Sequence of chain 2.B:
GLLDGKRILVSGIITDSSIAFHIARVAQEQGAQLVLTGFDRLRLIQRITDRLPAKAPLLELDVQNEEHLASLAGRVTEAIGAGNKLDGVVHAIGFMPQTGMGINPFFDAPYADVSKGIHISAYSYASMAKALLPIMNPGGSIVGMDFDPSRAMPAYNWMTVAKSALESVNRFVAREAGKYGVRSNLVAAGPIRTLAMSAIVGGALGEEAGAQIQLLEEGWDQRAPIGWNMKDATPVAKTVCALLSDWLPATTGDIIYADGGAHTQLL

This protein binds this small molecule.
Small molecule (SMILES): CC(C)[C@H]1OC(=O)[C@H](C)[C@H](O)[C@H](Cc2cccnc2)NC(=O)[C@@H](NC(=O)c2ncccc2O)[C@@H](C)OC1=O

Binding-site contacts:
Ligand atom CBD contacts residue LYS169 of chain 2.B at 3.6 Å.
Ligand atom CAB contacts residue ILE219 of chain 2.B at 3.9 Å (hydrophobic).
Ligand atom CAQ contacts residue ASP152 of chain 2.B at 3.4 Å.
Ligand atom OAJ contacts residue PRO197 of chain 2.B at 3.1 Å.
Ligand atom CAO contacts residue ILE25 of chain 2.B at 3.7 Å (hydrophobic).
Ligand atom OAH contacts residue MET203 of chain 2.B at 3.5 Å.
Ligand atom CAN contacts residue ALA98 of chain 2.B at 3.3 Å (hydrophobic).
Ligand atom CAR contacts residue GLY196 of chain 2.B at 3.5 Å.
Ligand atom CAR contacts residue PHE153 of chain 2.B at 3.7 Å (hydrophobic).
Ligand atom OAH contacts residue MET107 of chain 2.B at 3.4 Å.
Ligand atom CAK contacts residue ILE25 of chain 2.B at 3.5 Å (hydrophobic).
Ligand atom CAM contacts residue MET151 of chain 2.B at 3.9 Å (hydrophobic).
Ligand atom CAP contacts residue LYS169 of chain 2.B at 3.5 Å.
Ligand atom CAD contacts residue LEU222 of chain 2.B at 3.8 Å (hydrophobic).
Ligand atom CBB contacts residue MET203 of chain 2.B at 3.7 Å (hydrophobic).
Ligand atom NAS contacts residue ASP152 of chain 2.B at 3.3 Å (salt-bridge).
Ligand atom C contacts residue TYR162 of chain 2.B at 3.8 Å (hydrophobic).
Ligand atom OAI contacts residue MET165 of chain 2.B at 3.5 Å.
Ligand atom CAP contacts residue ILE99 of chain 2.B at 3.8 Å (hydrophobic).
Ligand atom O contacts residue TYR162 of chain 2.B at 2.6 Å (h-bond).
Ligand atom OAX contacts residue TYR162 of chain 2.B at 3.7 Å.
Ligand atom CAL contacts residue ILE99 of chain 2.B at 3.6 Å (hydrophobic).
Ligand atom CBD contacts residue GLY100 of chain 2.B at 3.8 Å.
Ligand atom CBJ contacts residue PHE153 of chain 2.B at 3.6 Å (hydrophobic).
Ligand atom OAI contacts residue LYS169 of chain 2.B at 2.9 Å (salt-bridge).
Ligand atom CAP contacts residue MET151 of chain 2.B at 3.8 Å (hydrophobic).
Ligand atom CAA contacts residue TYR162 of chain 2.B at 3.5 Å (hydrophobic).
Ligand atom CBI contacts residue PRO197 of chain 2.B at 3.7 Å (hydrophobic).
Ligand atom OAJ contacts residue ILE198 of chain 2.B at 3.2 Å (h-bond).
Ligand atom CBH contacts residue PHE153 of chain 2.B at 3.9 Å (hydrophobic).
Ligand atom CAA contacts residue MET107 of chain 2.B at 3.5 Å (hydrophobic).
Ligand atom CAL contacts residue MET151 of chain 2.B at 3.6 Å (hydrophobic).
Ligand atom CAD contacts residue PHE153 of chain 2.B at 3.8 Å (hydrophobic).
Ligand atom CBL contacts residue MET203 of chain 2.B at 3.6 Å (hydrophobic).
Ligand atom CBI contacts residue PHE153 of chain 2.B at 3.6 Å (hydrophobic).
Ligand atom CAL contacts residue ALA98 of chain 2.B at 3.3 Å (hydrophobic).
Ligand atom CG2 contacts residue MET165 of chain 2.B at 3.6 Å (hydrophobic).
Ligand atom OAG contacts residue MET203 of chain 2.B at 3.3 Å (h-bond).
Ligand atom CG2 contacts residue MET107 of chain 2.B at 3.8 Å (hydrophobic).
Ligand atom CAQ contacts residue PHE153 of chain 2.B at 3.8 Å (hydrophobic).